Binding-site contacts:
Ligand atom N6 contacts residue PHE141 of chain 5.M at 3.6 Å.
Ligand atom O5' contacts residue ARG112 of chain 5.U at 3.4 Å.
Ligand atom C5' contacts residue LYS120 of chain 5.U at 3.6 Å.
Ligand atom O3' contacts residue TYR188 of chain 5.M at 2.8 Å (h-bond).
Ligand atom O3' contacts residue LEU118 of chain 5.U at 3.5 Å (h-bond).
Ligand atom O4' contacts residue GLN116 of chain 5.U at 3.6 Å.
Ligand atom O3' contacts residue ARG82 of chain 5.U at 3.2 Å (salt-bridge).
Ligand atom C3' contacts residue TYR188 of chain 5.M at 3.1 Å (hydrophobic).
Ligand atom OP2 contacts residue TYR188 of chain 5.M at 2.8 Å (h-bond).
Ligand atom N4 contacts residue LYS51 of chain 5.M at 3.3 Å.
Ligand atom C5 contacts residue ASP2 of chain 5.M at 3.6 Å.
Ligand atom OP1 contacts residue ARG112 of chain 5.U at 2.7 Å (salt-bridge).
Ligand atom OP2 contacts residue ASN195 of chain 5.G at 3.0 Å (h-bond).
Ligand atom C5 contacts residue PHE141 of chain 5.M at 3.4 Å (hydrophobic).
Ligand atom O3' contacts residue ARG47 of chain 5.G at 3.4 Å (salt-bridge).
Ligand atom OP2 contacts residue ASN195 of chain 5.G at 3.5 Å.
Ligand atom OP2 contacts residue TYR54 of chain 5.M at 2.8 Å (h-bond).
Ligand atom OP2 contacts residue ARG186 of chain 5.M at 3.0 Å (salt-bridge).
Ligand atom OP1 contacts residue ASP113 of chain 5.U at 2.8 Å (salt-bridge).
Ligand atom C2' contacts residue ASN195 of chain 5.G at 3.6 Å.
Ligand atom C5' contacts residue ASP113 of chain 5.U at 3.2 Å.
Ligand atom OP1 contacts residue ARG47 of chain 5.G at 3.2 Å (salt-bridge).
Ligand atom C5' contacts residue ARG47 of chain 5.G at 3.3 Å.
Ligand atom O3' contacts residue ASP113 of chain 5.U at 3.3 Å (salt-bridge).
Ligand atom C6 contacts residue PHE141 of chain 5.M at 3.4 Å (hydrophobic).
Ligand atom OP1 contacts residue ARG82 of chain 5.U at 2.9 Å (salt-bridge).
Ligand atom C2' contacts residue CYS11 of chain 5.M at 3.6 Å (hydrophobic).
Ligand atom C2' contacts residue TYR188 of chain 5.M at 3.1 Å (hydrophobic).
Ligand atom O3' contacts residue ASN195 of chain 5.G at 3.5 Å (h-bond).
Ligand atom O2 contacts residue TYR188 of chain 5.M at 3.0 Å.
Ligand atom C4 contacts residue PHE141 of chain 5.M at 3.4 Å (hydrophobic).
Ligand atom OP1 contacts residue LYS120 of chain 5.U at 2.9 Å (salt-bridge).
Ligand atom P contacts residue ASP113 of chain 5.U at 3.5 Å.
Ligand atom N3 contacts residue PHE141 of chain 5.M at 3.5 Å.
Ligand atom N1 contacts residue PHE141 of chain 5.M at 3.4 Å.
Ligand atom C2 contacts residue PHE141 of chain 5.M at 3.4 Å (hydrophobic).
Ligand atom OP1 contacts residue ARG119 of chain 5.U at 3.5 Å.
Ligand atom O4' contacts residue ARG80 of chain 5.U at 3.5 Å (salt-bridge).
Ligand atom OP2 contacts residue LYS120 of chain 5.U at 2.7 Å (salt-bridge).
Ligand atom P contacts residue TYR188 of chain 5.M at 3.4 Å.

Sequence of chain 5.G:
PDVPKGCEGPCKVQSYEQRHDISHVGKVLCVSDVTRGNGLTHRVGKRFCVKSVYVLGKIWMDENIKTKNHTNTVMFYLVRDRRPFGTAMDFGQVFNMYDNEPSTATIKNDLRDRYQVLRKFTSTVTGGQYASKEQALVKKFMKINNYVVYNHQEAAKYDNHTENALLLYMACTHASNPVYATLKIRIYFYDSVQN

Sequence of chain 5.U:
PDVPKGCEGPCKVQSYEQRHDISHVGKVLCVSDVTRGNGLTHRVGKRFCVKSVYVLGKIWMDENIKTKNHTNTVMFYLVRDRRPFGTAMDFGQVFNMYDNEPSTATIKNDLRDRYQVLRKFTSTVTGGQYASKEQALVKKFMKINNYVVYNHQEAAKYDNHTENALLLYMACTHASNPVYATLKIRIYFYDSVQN

The small molecule below binds the protein below.
Small molecule (SMILES): Nc1ccn([C@H]2C[C@H](O[P](=O)(O)OC[C@H]3O[C@@H](n4cnc5c(N)ncnc54)C[C@@H]3O[P](=O)(O)OC[C@H]3O[C@@H](n4ccc(N)nc4=O)C[C@@H]3O)[C@@H](CO[P](=O)(O)O[C@H]3C[C@H](n4ccc(N)nc4=O)O[C@@H]3CO[P](=O)(O)O[C@H]3C[C@H](n4cnc5c(N)ncnc54)O[C@@H]3CO[P](=O)(O)O[C@H]3C[C@H](n4cnc5c(N)ncnc54)O[C@@H]3CO[P](=O)(O)O[C@H]3C[C@H](n4ccc(N)nc4=O)O[C@@H]3COP(=O)=O)O2)c(=O)n1

Sequence of chain 5.M:
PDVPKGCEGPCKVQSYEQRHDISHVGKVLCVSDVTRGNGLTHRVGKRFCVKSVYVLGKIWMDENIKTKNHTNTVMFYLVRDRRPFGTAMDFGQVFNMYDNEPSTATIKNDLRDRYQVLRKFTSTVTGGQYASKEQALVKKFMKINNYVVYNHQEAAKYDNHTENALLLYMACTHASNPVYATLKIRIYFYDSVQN